Sequence of chain 1.C:
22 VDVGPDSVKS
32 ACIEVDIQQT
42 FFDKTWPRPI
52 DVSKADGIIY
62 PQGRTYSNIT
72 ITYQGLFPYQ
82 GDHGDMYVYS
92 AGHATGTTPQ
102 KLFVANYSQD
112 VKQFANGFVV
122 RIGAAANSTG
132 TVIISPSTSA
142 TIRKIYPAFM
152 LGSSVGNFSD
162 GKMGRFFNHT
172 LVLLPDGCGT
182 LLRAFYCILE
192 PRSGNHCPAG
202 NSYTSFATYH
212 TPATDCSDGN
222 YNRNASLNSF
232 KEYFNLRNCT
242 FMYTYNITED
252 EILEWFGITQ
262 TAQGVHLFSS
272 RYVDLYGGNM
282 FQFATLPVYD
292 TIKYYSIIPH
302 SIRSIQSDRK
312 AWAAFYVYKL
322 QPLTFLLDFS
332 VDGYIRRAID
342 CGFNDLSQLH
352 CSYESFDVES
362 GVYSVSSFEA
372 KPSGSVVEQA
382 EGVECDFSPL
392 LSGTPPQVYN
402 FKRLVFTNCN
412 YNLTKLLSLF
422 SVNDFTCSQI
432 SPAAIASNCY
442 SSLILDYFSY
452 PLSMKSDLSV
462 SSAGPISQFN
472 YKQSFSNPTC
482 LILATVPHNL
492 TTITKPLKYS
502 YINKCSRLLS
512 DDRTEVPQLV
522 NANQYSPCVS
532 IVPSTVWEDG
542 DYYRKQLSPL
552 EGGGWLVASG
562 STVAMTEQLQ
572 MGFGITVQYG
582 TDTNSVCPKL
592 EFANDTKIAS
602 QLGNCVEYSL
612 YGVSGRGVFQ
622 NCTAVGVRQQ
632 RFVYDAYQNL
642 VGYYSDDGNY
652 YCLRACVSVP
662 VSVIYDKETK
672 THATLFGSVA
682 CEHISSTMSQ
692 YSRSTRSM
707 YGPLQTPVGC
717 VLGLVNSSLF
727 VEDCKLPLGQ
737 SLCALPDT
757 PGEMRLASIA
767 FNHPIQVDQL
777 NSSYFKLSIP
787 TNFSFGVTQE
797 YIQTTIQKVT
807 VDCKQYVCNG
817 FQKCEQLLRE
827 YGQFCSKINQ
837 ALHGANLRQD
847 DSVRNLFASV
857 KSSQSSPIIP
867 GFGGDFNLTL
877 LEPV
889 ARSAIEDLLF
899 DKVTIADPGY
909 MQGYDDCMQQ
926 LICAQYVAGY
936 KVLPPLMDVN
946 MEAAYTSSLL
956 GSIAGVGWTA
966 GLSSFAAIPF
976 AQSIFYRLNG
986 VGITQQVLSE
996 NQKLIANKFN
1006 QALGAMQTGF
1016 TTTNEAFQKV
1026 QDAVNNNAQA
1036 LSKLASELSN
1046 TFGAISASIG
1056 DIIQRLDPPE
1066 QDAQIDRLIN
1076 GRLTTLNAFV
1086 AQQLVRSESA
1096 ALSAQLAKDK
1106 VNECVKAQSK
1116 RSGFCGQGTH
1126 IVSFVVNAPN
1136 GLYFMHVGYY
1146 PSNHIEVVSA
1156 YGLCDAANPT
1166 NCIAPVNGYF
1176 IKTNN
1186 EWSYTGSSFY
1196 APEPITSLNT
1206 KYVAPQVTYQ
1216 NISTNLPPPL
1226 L

Binding-site contacts:
Ligand atom C2 contacts residue ASN69 of chain 1.C at 2.5 Å.
Ligand atom C8 contacts residue VAL332 of chain 1.C at 3.8 Å (hydrophobic).
Ligand atom C8 contacts residue ASN69 of chain 1.C at 4.3 Å.
Ligand atom O7 contacts residue ASN69 of chain 1.C at 3.0 Å (h-bond).
Ligand atom C3 contacts residue ASN69 of chain 1.C at 3.8 Å.
Ligand atom C7 contacts residue ASN69 of chain 1.C at 3.1 Å.
Ligand atom C5 contacts residue ASN69 of chain 1.C at 3.7 Å.
Ligand atom C4 contacts residue ASN69 of chain 1.C at 4.2 Å.
Ligand atom C7 contacts residue VAL332 of chain 1.C at 4.3 Å (hydrophobic).
Ligand atom C1 contacts residue ASN69 of chain 1.C at 1.4 Å.
Ligand atom O5 contacts residue ASN69 of chain 1.C at 2.4 Å (h-bond).
Ligand atom N2 contacts residue ASN69 of chain 1.C at 2.9 Å (h-bond).

The protein below binds the small molecule below.
Small molecule (SMILES): CC(=O)N[C@H]1[C@H](O[C@H]2[C@H](O)[C@@H](NC(C)=O)CO[C@@H]2CO)O[C@H](CO)[C@@H](O[C@@H]2O[C@H](CO)[C@@H](O)[C@H](O)[C@@H]2O)[C@@H]1O